Sequence of chain 1.H:
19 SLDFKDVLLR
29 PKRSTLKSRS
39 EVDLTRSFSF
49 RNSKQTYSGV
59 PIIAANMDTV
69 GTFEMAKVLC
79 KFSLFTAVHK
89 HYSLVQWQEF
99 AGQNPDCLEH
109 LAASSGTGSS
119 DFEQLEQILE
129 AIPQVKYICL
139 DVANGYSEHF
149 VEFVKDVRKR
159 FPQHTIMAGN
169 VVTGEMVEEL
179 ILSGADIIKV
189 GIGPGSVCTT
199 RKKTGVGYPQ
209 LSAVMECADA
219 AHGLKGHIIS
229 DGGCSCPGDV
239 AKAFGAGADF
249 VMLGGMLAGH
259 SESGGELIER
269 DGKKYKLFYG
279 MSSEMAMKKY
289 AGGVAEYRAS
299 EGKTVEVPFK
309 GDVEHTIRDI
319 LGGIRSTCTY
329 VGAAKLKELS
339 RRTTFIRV

Binding-site contacts:
Ligand atom O3' contacts residue ALA63 of chain 1.H at 3.4 Å.
Ligand atom O5' contacts residue GLY230 of chain 1.H at 3.3 Å.
Ligand atom C2 contacts residue GLU299 of chain 1.H at 3.6 Å.
Ligand atom N1 contacts residue SER280 of chain 1.H at 3.5 Å (h-bond).
Ligand atom O6 contacts residue GLY278 of chain 1.H at 3.2 Å.
Ligand atom N1 contacts residue NDP1 of chain 1.W at 3.4 Å (h-bond).
Ligand atom C8 contacts residue MET65 of chain 1.H at 3.6 Å (hydrophobic).
Ligand atom O3P contacts residue GLY193 of chain 1.H at 3.4 Å.
Ligand atom C6 contacts residue GLU299 of chain 1.H at 3.5 Å.
Ligand atom C4' contacts residue ASP229 of chain 1.H at 3.6 Å.
Ligand atom N9 contacts residue NDP1 of chain 1.W at 3.6 Å (h-bond).
Ligand atom O2P contacts residue GLY253 of chain 1.H at 2.9 Å (h-bond).
Ligand atom O2P contacts residue SER194 of chain 1.H at 2.8 Å (h-bond).
Ligand atom N7 contacts residue GLY278 of chain 1.H at 3.4 Å.
Ligand atom C5 contacts residue MET279 of chain 1.H at 3.7 Å (hydrophobic).
Ligand atom N1 contacts residue GLU299 of chain 1.H at 2.7 Å (salt-bridge).
Ligand atom O3' contacts residue ASP229 of chain 1.H at 2.5 Å (salt-bridge).
Ligand atom O3P contacts residue SER194 of chain 1.H at 3.0 Å (h-bond).
Ligand atom O2P contacts residue GLY252 of chain 1.H at 3.7 Å.
Ligand atom C2' contacts residue ASP229 of chain 1.H at 3.6 Å.
Ligand atom O3P contacts residue GLY231 of chain 1.H at 2.8 Å (h-bond).
Ligand atom O1P contacts residue GLY253 of chain 1.H at 3.4 Å (h-bond).
Ligand atom C6 contacts residue NDP1 of chain 1.W at 3.7 Å.
Ligand atom C2 contacts residue NDP1 of chain 1.W at 3.4 Å.
Ligand atom C4 contacts residue NDP1 of chain 1.W at 3.4 Å.
Ligand atom O6 contacts residue SER280 of chain 1.H at 2.8 Å (h-bond).
Ligand atom C6 contacts residue SER280 of chain 1.H at 3.5 Å.
Ligand atom O2' contacts residue ASP229 of chain 1.H at 2.5 Å (salt-bridge).
Ligand atom N3 contacts residue NDP1 of chain 1.W at 3.6 Å (h-bond).
Ligand atom O5' contacts residue GLY193 of chain 1.H at 3.5 Å.
Ligand atom C2 contacts residue CYS196 of chain 1.H at 2.4 Å (hydrophobic).
Ligand atom O3' contacts residue MET250 of chain 1.H at 3.5 Å (h-bond).
Ligand atom C3' contacts residue ASP229 of chain 1.H at 3.4 Å.
Ligand atom O6 contacts residue MET279 of chain 1.H at 3.1 Å (h-bond).
Ligand atom N3 contacts residue CYS196 of chain 1.H at 3.1 Å (h-bond).
Ligand atom O6 contacts residue GLY300 of chain 1.H at 3.3 Å.
Ligand atom O1P contacts residue GLY252 of chain 1.H at 2.8 Å (h-bond).
Ligand atom O6 contacts residue GLU299 of chain 1.H at 3.6 Å (salt-bridge).
Ligand atom N1 contacts residue CYS196 of chain 1.H at 3.4 Å (h-bond).
Ligand atom N7 contacts residue MET279 of chain 1.H at 2.9 Å (h-bond).

This small molecule binds to this protein.
Small molecule (SMILES): O=c1[nH]cnc2c1ncn2[C@@H]1O[C@H](COP(=O)(O)O)[C@@H](O)[C@H]1O